Binding-site contacts:
Ligand atom C07 contacts residue MET95 of chain 2.G at 3.6 Å (hydrophobic).
Ligand atom C18 contacts residue ASN147 of chain 2.G at 3.7 Å.
Ligand atom C28 contacts residue MET98 of chain 2.G at 3.6 Å (hydrophobic).
Ligand atom C25 contacts residue LEU149 of chain 2.G at 3.6 Å (hydrophobic).
Ligand atom O06 contacts residue MET98 of chain 2.G at 3.3 Å (h-bond).
Ligand atom C25 contacts residue ALA48 of chain 2.G at 3.3 Å (hydrophobic).
Ligand atom F36 contacts residue LEU93 of chain 2.G at 3.0 Å.
Ligand atom C28 contacts residue LEU23 of chain 2.G at 3.6 Å (hydrophobic).
Ligand atom N08 contacts residue ALA48 of chain 2.G at 3.7 Å.
Ligand atom N02 contacts residue LEU149 of chain 2.G at 3.6 Å.
Ligand atom C25 contacts residue GLN96 of chain 2.G at 3.1 Å.
Ligand atom C35 contacts residue ARG146 of chain 2.G at 3.5 Å.
Ligand atom C10 contacts residue LYS50 of chain 2.G at 3.6 Å.
Ligand atom C32 contacts residue GLY101 of chain 2.G at 3.4 Å.
Ligand atom C35 contacts residue CYS102 of chain 2.G at 1.8 Å (hydrophobic).
Ligand atom C23 contacts residue LEU149 of chain 2.G at 3.5 Å (hydrophobic).
Ligand atom C15 contacts residue VAL31 of chain 2.G at 3.5 Å (hydrophobic).
Ligand atom N13 contacts residue CYS102 of chain 2.G at 3.5 Å (h-bond).
Ligand atom N08 contacts residue MET98 of chain 2.G at 2.9 Å (h-bond).
Ligand atom N08 contacts residue LEU97 of chain 2.G at 3.7 Å.
Ligand atom C01 contacts residue THR159 of chain 2.G at 3.5 Å.
Ligand atom C24 contacts residue LEU149 of chain 2.G at 3.3 Å (hydrophobic).
Ligand atom C30 contacts residue GLY101 of chain 2.G at 3.6 Å.
Ligand atom C22 contacts residue LEU149 of chain 2.G at 3.7 Å (hydrophobic).
Ligand atom C34 contacts residue CYS102 of chain 2.G at 2.9 Å (hydrophobic).
Ligand atom C18 contacts residue ARG146 of chain 2.G at 3.5 Å.
Ligand atom C07 contacts residue LYS50 of chain 2.G at 3.6 Å.
Ligand atom C04 contacts residue MET95 of chain 2.G at 3.5 Å (hydrophobic).
Ligand atom C29 contacts residue GLY101 of chain 2.G at 3.6 Å.
Ligand atom O03 contacts residue ARG146 of chain 2.G at 3.6 Å.
Ligand atom C10 contacts residue MET95 of chain 2.G at 3.6 Å (hydrophobic).
Ligand atom C12 contacts residue VAL31 of chain 2.G at 3.6 Å (hydrophobic).
Ligand atom N08 contacts residue GLN96 of chain 2.G at 3.6 Å (h-bond).
Ligand atom C29 contacts residue MET98 of chain 2.G at 3.3 Å (hydrophobic).
Ligand atom N05 contacts residue VAL31 of chain 2.G at 3.3 Å.
Ligand atom F36 contacts residue ILE94 of chain 2.G at 3.6 Å.
Ligand atom C31 contacts residue PRO99 of chain 2.G at 3.5 Å (hydrophobic).
Ligand atom C10 contacts residue ALA48 of chain 2.G at 3.7 Å (hydrophobic).
Ligand atom N11 contacts residue MET98 of chain 2.G at 2.8 Å (h-bond).
Ligand atom C33 contacts residue CYS102 of chain 2.G at 3.4 Å (hydrophobic).

A small-molecule ligand and the protein it binds are described below.
Small molecule (SMILES): CCC(=O)Nc1ccc(OC)c(Nc2cc(-c3[nH]c(CCCO)nc3-c3ccc(F)cc3)ccn2)c1

Sequence of chain 2.G:
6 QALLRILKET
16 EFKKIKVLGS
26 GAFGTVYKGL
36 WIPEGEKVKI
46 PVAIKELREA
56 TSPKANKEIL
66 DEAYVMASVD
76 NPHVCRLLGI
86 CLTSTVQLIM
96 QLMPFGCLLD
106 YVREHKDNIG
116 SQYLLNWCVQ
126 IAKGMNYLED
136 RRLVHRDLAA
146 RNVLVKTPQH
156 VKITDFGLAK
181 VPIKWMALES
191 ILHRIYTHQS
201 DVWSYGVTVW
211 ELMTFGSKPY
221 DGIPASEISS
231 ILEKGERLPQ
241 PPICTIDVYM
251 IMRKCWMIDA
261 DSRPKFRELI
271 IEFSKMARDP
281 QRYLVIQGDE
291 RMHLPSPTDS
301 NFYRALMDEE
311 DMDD